Sequence of chain 1.C:
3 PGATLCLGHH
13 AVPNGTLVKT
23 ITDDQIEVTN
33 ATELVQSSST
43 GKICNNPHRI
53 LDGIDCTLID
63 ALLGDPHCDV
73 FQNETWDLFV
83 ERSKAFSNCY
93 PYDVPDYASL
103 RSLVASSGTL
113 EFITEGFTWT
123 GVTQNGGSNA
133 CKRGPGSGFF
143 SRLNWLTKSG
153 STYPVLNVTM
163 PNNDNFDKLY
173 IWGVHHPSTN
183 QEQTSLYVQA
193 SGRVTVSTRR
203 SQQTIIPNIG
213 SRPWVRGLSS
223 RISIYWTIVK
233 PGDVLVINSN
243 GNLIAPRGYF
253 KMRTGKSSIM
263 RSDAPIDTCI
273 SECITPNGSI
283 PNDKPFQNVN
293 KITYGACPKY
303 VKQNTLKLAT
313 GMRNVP

Sequence of chain 1.E:
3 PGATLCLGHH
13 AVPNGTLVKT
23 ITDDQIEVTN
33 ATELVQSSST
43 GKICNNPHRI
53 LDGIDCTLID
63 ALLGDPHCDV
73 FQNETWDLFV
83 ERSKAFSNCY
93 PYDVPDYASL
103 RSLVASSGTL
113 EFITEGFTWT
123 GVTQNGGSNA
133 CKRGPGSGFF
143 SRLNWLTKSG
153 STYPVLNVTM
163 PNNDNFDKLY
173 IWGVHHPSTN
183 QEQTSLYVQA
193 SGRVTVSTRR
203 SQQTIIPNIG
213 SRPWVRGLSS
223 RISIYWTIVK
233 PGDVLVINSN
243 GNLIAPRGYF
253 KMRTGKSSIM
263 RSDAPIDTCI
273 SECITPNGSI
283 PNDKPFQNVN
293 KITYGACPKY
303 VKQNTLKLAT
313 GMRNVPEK

The protein below binds the small molecule below.
Small molecule (SMILES): CC(=O)N[C@H]1[C@H](O[C@H]2[C@H](O)[C@@H](NC(C)=O)CO[C@@H]2CO)O[C@H](CO)[C@@H](O[C@@H]2O[C@H](CO)[C@@H](O)[C@H](O)[C@@H]2O)[C@@H]1O

Binding-site contacts:
Ligand atom O7 contacts residue TRP216 of chain 1.E at 2.8 Å (h-bond).
Ligand atom O7 contacts residue ASN159 of chain 1.C at 3.6 Å (h-bond).
Ligand atom O3 contacts residue TRP216 of chain 1.E at 4.3 Å.
Ligand atom C5 contacts residue TRP216 of chain 1.E at 4.5 Å (hydrophobic).
Ligand atom C2 contacts residue ASN159 of chain 1.C at 2.5 Å.
Ligand atom N2 contacts residue SER213 of chain 1.E at 3.5 Å (h-bond).
Ligand atom C3 contacts residue ASN159 of chain 1.C at 3.8 Å.
Ligand atom O4 contacts residue TRP216 of chain 1.E at 4.2 Å.
Ligand atom C4 contacts residue TRP216 of chain 1.E at 4.0 Å (hydrophobic).
Ligand atom C1 contacts residue ASN159 of chain 1.C at 1.4 Å.
Ligand atom C1 contacts residue TRP216 of chain 1.E at 3.9 Å (hydrophobic).
Ligand atom O5 contacts residue ASN159 of chain 1.C at 2.4 Å (h-bond).
Ligand atom C5 contacts residue ASN159 of chain 1.C at 3.7 Å.
Ligand atom C7 contacts residue SER213 of chain 1.E at 4.2 Å.
Ligand atom C2 contacts residue SER213 of chain 1.E at 4.4 Å.
Ligand atom C7 contacts residue TRP216 of chain 1.E at 3.9 Å (hydrophobic).
Ligand atom N2 contacts residue ASN159 of chain 1.C at 2.9 Å (h-bond).
Ligand atom O7 contacts residue ARG214 of chain 1.E at 4.1 Å.
Ligand atom O6 contacts residue TRP216 of chain 1.E at 3.0 Å.
Ligand atom C6 contacts residue TRP216 of chain 1.E at 4.0 Å (hydrophobic).
Ligand atom C7 contacts residue PRO215 of chain 1.E at 4.3 Å (hydrophobic).
Ligand atom C3 contacts residue TRP216 of chain 1.E at 4.2 Å (hydrophobic).
Ligand atom C6 contacts residue VAL238 of chain 1.C at 4.4 Å (hydrophobic).
Ligand atom O6 contacts residue THR161 of chain 1.C at 3.2 Å.
Ligand atom C7 contacts residue ASN159 of chain 1.C at 3.5 Å.
Ligand atom C8 contacts residue THR161 of chain 1.C at 4.0 Å.
Ligand atom C2 contacts residue TRP216 of chain 1.E at 4.0 Å (hydrophobic).
Ligand atom C8 contacts residue VAL236 of chain 1.C at 4.0 Å (hydrophobic).
Ligand atom O5 contacts residue TRP216 of chain 1.E at 3.9 Å.
Ligand atom C8 contacts residue SER213 of chain 1.E at 3.9 Å.
Ligand atom C2 contacts residue TRP216 of chain 1.E at 4.0 Å (hydrophobic).
Ligand atom C6 contacts residue THR161 of chain 1.C at 3.6 Å.
Ligand atom C1 contacts residue SER213 of chain 1.E at 4.0 Å.
Ligand atom C1 contacts residue TRP216 of chain 1.E at 4.4 Å (hydrophobic).
Ligand atom C4 contacts residue ASN159 of chain 1.C at 4.2 Å.
Ligand atom O7 contacts residue PRO215 of chain 1.E at 3.3 Å.